Sequence of chain 1.B:
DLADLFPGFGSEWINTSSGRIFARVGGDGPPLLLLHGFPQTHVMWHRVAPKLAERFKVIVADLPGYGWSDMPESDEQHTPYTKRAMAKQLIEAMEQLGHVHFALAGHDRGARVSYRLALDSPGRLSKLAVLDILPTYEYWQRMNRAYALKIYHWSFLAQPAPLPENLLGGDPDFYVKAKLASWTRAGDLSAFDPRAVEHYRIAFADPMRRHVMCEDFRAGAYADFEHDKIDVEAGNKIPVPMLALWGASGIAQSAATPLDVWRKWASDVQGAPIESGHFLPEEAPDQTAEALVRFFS

A small-molecule ligand and the protein it binds are described below.
Small molecule (SMILES): O=C(O)CO

Binding-site contacts:
Ligand atom C contacts residue TRP158 of chain 1.B at 3.7 Å (hydrophobic).
Ligand atom OXT contacts residue ASP112 of chain 1.B at 3.9 Å.
Ligand atom O contacts residue ARG113 of chain 1.B at 3.4 Å (salt-bridge).
Ligand atom O2 contacts residue TYR143 of chain 1.B at 3.9 Å.
Ligand atom CA contacts residue FAH1 of chain 1.D at 0.5 Å.
Ligand atom O2 contacts residue ILE137 of chain 1.B at 3.5 Å.
Ligand atom O contacts residue ASP112 of chain 1.B at 3.3 Å.
Ligand atom OXT contacts residue TRP158 of chain 1.B at 2.9 Å (h-bond).
Ligand atom C contacts residue ARG116 of chain 1.B at 3.4 Å.
Ligand atom O2 contacts residue ASP136 of chain 1.B at 4.0 Å.
Ligand atom OXT contacts residue FAH1 of chain 1.D at 0.3 Å (h-bond).
Ligand atom O contacts residue ILE137 of chain 1.B at 4.3 Å.
Ligand atom O2 contacts residue FAH1 of chain 1.D at 1.6 Å.
Ligand atom C contacts residue ARG113 of chain 1.B at 3.6 Å.
Ligand atom O contacts residue ARG116 of chain 1.B at 2.7 Å (salt-bridge).
Ligand atom CA contacts residue TRP158 of chain 1.B at 4.0 Å (hydrophobic).
Ligand atom OXT contacts residue ARG116 of chain 1.B at 3.9 Å.
Ligand atom O2 contacts residue HIS282 of chain 1.B at 3.6 Å.
Ligand atom CA contacts residue ARG116 of chain 1.B at 3.6 Å.
Ligand atom CA contacts residue ASP112 of chain 1.B at 3.1 Å.
Ligand atom O2 contacts residue ASP112 of chain 1.B at 3.4 Å (salt-bridge).
Ligand atom OXT contacts residue PHE221 of chain 1.B at 3.9 Å.
Ligand atom OXT contacts residue ARG113 of chain 1.B at 2.7 Å (salt-bridge).
Ligand atom O contacts residue FAH1 of chain 1.D at 0.8 Å (h-bond).
Ligand atom C contacts residue ASP112 of chain 1.B at 3.3 Å.
Ligand atom C contacts residue FAH1 of chain 1.D at 0.4 Å.
Ligand atom CA contacts residue HIS282 of chain 1.B at 4.3 Å.
Ligand atom OXT contacts residue HIS157 of chain 1.B at 4.5 Å.
Ligand atom O contacts residue TRP158 of chain 1.B at 4.4 Å.
Ligand atom O2 contacts residue ARG116 of chain 1.B at 3.0 Å (salt-bridge).